Sequence of chain 3.A:
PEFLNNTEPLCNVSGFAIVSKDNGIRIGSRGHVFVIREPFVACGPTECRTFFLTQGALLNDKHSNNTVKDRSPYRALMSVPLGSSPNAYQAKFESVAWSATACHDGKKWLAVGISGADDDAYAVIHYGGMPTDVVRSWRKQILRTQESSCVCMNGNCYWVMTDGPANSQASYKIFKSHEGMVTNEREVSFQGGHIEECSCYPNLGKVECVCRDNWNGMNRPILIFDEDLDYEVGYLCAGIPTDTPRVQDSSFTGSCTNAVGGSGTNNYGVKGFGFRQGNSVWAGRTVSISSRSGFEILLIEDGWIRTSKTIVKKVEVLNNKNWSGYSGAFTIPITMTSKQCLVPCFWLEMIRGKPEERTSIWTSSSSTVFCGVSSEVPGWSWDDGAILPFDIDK

A protein and the small-molecule ligand that binds it are described below.
Small molecule (SMILES): CC(=O)N[C@@H]1[C@@H](O)[C@H](O)[C@@H](CO)O[C@H]1O

Binding-site contacts:
Ligand atom C8 contacts residue LYS62 of chain 3.A at 4.4 Å.
Ligand atom C5 contacts residue ASN65 of chain 3.A at 3.6 Å.
Ligand atom C1 contacts residue ASN65 of chain 3.A at 1.4 Å.
Ligand atom C4 contacts residue ASN65 of chain 3.A at 4.1 Å.
Ligand atom O7 contacts residue LYS62 of chain 3.A at 4.2 Å.
Ligand atom N2 contacts residue ASN65 of chain 3.A at 2.7 Å (h-bond).
Ligand atom C8 contacts residue ILE392 of chain 3.A at 4.1 Å (hydrophobic).
Ligand atom C8 contacts residue ILE361 of chain 3.A at 3.8 Å (hydrophobic).
Ligand atom C7 contacts residue ILE361 of chain 3.A at 4.2 Å (hydrophobic).
Ligand atom C2 contacts residue ASN65 of chain 3.A at 2.2 Å.
Ligand atom C3 contacts residue ASN65 of chain 3.A at 3.6 Å.
Ligand atom N2 contacts residue ILE361 of chain 3.A at 4.0 Å.
Ligand atom O7 contacts residue ASN65 of chain 3.A at 3.2 Å (h-bond).
Ligand atom C7 contacts residue ASN65 of chain 3.A at 3.1 Å.
Ligand atom O5 contacts residue ASN65 of chain 3.A at 2.4 Å (h-bond).
Ligand atom C8 contacts residue ASN65 of chain 3.A at 4.3 Å.